Binding-site contacts:
Ligand atom O contacts residue ARG164 of chain 1.A at 3.5 Å (salt-bridge).
Ligand atom O contacts residue SER29 of chain 1.A at 3.6 Å.
Ligand atom CE3 contacts residue TYR16 of chain 1.A at 3.8 Å (hydrophobic).
Ligand atom NE1 contacts residue MET33 of chain 1.A at 3.6 Å.
Ligand atom CZ2 contacts residue SER12 of chain 1.A at 3.4 Å.
Ligand atom CH2 contacts residue ILE13 of chain 1.A at 3.8 Å (hydrophobic).
Ligand atom N contacts residue SER29 of chain 1.A at 4.0 Å.
Ligand atom CE2 contacts residue SER12 of chain 1.A at 3.9 Å.
Ligand atom CB contacts residue ILE28 of chain 1.A at 3.6 Å (hydrophobic).
Ligand atom OG contacts residue ARG164 of chain 1.A at 3.0 Å (salt-bridge).
Ligand atom OD2 contacts residue LYS31 of chain 1.A at 3.9 Å.
Ligand atom C contacts residue ARG164 of chain 1.A at 3.4 Å.
Ligand atom O contacts residue SER30 of chain 1.A at 2.8 Å (h-bond).
Ligand atom OD1 contacts residue SER30 of chain 1.A at 3.5 Å (h-bond).
Ligand atom N contacts residue ILE28 of chain 1.A at 2.9 Å (h-bond).
Ligand atom CD2 contacts residue MET33 of chain 1.A at 4.0 Å (hydrophobic).
Ligand atom CD contacts residue TYR16 of chain 1.A at 4.0 Å (hydrophobic).
Ligand atom C contacts residue ILE28 of chain 1.A at 3.8 Å (hydrophobic).
Ligand atom CA contacts residue ILE28 of chain 1.A at 3.7 Å (hydrophobic).
Ligand atom OD2 contacts residue SER29 of chain 1.A at 3.6 Å.
Ligand atom C contacts residue ARG164 of chain 1.A at 4.0 Å.
Ligand atom CG contacts residue LYS31 of chain 1.A at 3.7 Å.
Ligand atom NE1 contacts residue SER12 of chain 1.A at 4.0 Å.
Ligand atom CD1 contacts residue MET33 of chain 1.A at 3.5 Å (hydrophobic).
Ligand atom CA contacts residue ARG164 of chain 1.A at 3.5 Å.
Ligand atom CB contacts residue ILE13 of chain 1.A at 3.8 Å (hydrophobic).
Ligand atom OG contacts residue ILE28 of chain 1.A at 4.1 Å.
Ligand atom OD1 contacts residue LYS31 of chain 1.A at 3.4 Å.
Ligand atom CA contacts residue ILE28 of chain 1.A at 3.8 Å (hydrophobic).
Ligand atom O contacts residue ARG164 of chain 1.A at 2.9 Å (salt-bridge).
Ligand atom CZ3 contacts residue TYR16 of chain 1.A at 3.6 Å (hydrophobic).
Ligand atom CB contacts residue SER29 of chain 1.A at 3.8 Å.
Ligand atom CB contacts residue ILE28 of chain 1.A at 3.9 Å (hydrophobic).
Ligand atom CG contacts residue SER29 of chain 1.A at 3.8 Å.
Ligand atom OD2 contacts residue PRO167 of chain 1.A at 4.0 Å.
Ligand atom CB contacts residue ARG164 of chain 1.A at 3.9 Å.
Ligand atom N contacts residue ARG164 of chain 1.A at 3.4 Å (salt-bridge).
Ligand atom C contacts residue SER30 of chain 1.A at 4.0 Å.
Ligand atom CG contacts residue MET33 of chain 1.A at 4.0 Å (hydrophobic).
Ligand atom OD1 contacts residue SER29 of chain 1.A at 3.3 Å.

The protein below binds the small molecule below.
Small molecule (SMILES): N[C@@H](CC(=O)O)C(=O)N1CCC[C@H]1C(=O)N[C@@H](CO)C(=O)N[C@@H](CC1=c2ccccc2=NC1)C(=O)N[C@@H](Cc1cnc[nH]1)C(=O)N1CCC[C@H]1C(=O)N[C@@H](CO)C(=O)N[C@H](C=O)CC(=O)O

Sequence of chain 1.A:
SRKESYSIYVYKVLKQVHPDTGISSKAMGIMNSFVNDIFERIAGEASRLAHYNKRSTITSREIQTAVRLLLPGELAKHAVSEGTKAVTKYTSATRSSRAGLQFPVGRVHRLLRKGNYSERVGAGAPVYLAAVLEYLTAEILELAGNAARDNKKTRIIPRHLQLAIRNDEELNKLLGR